Binding-site contacts:
Ligand atom C0M contacts residue LEU236 of chain 1.A at 3.7 Å (hydrophobic).
Ligand atom C00 contacts residue LYS103 of chain 1.A at 3.5 Å.
Ligand atom O15 contacts residue LYS104 of chain 1.A at 3.4 Å.
Ligand atom C0X contacts residue TYR190 of chain 1.A at 3.7 Å (hydrophobic).
Ligand atom C0F contacts residue TYR190 of chain 1.A at 3.4 Å (hydrophobic).
Ligand atom O0A contacts residue VAL108 of chain 1.A at 3.5 Å.
Ligand atom C0X contacts residue VAL110 of chain 1.A at 3.8 Å (hydrophobic).
Ligand atom C0P contacts residue LYS103 of chain 1.A at 3.7 Å.
Ligand atom C0X contacts residue TRP231 of chain 1.A at 3.7 Å (hydrophobic).
Ligand atom C0E contacts residue TYR190 of chain 1.A at 3.6 Å (hydrophobic).
Ligand atom N0S contacts residue TYR320 of chain 1.A at 3.4 Å.
Ligand atom C0V contacts residue TYR190 of chain 1.A at 3.4 Å (hydrophobic).
Ligand atom O17 contacts residue PRO238 of chain 1.A at 3.4 Å.
Ligand atom C01 contacts residue GLY192 of chain 1.A at 3.7 Å.
Ligand atom C0D contacts residue LEU102 of chain 1.A at 3.6 Å (hydrophobic).
Ligand atom C12 contacts residue PRO238 of chain 1.A at 3.7 Å (hydrophobic).
Ligand atom C0O contacts residue LEU102 of chain 1.A at 3.7 Å (hydrophobic).
Ligand atom C0C contacts residue TYR190 of chain 1.A at 3.7 Å (hydrophobic).
Ligand atom C02 contacts residue GLY192 of chain 1.A at 3.1 Å.
Ligand atom C0O contacts residue LYS103 of chain 1.A at 3.0 Å.
Ligand atom C10 contacts residue PRO238 of chain 1.A at 3.6 Å (hydrophobic).
Ligand atom C0V contacts residue VAL110 of chain 1.A at 3.5 Å (hydrophobic).
Ligand atom C13 contacts residue TYR320 of chain 1.A at 3.5 Å (hydrophobic).
Ligand atom O15 contacts residue ASN105 of chain 1.A at 2.6 Å (h-bond).
Ligand atom CL1 contacts residue PRO97 of chain 1.A at 3.6 Å.
Ligand atom C10 contacts residue ASN105 of chain 1.A at 3.8 Å.
Ligand atom C0M contacts residue TYR190 of chain 1.A at 3.5 Å (hydrophobic).
Ligand atom C01 contacts residue VAL181 of chain 1.A at 3.5 Å (hydrophobic).
Ligand atom C0M contacts residue TRP231 of chain 1.A at 3.6 Å (hydrophobic).
Ligand atom N0Z contacts residue TRP231 of chain 1.A at 3.6 Å.
Ligand atom C14 contacts residue TYR320 of chain 1.A at 3.2 Å (hydrophobic).
Ligand atom C0H contacts residue TYR190 of chain 1.A at 3.8 Å (hydrophobic).
Ligand atom C03 contacts residue TYR190 of chain 1.A at 3.3 Å (hydrophobic).
Ligand atom C0P contacts residue TYR320 of chain 1.A at 3.5 Å (hydrophobic).
Ligand atom C02 contacts residue TYR190 of chain 1.A at 3.3 Å (hydrophobic).
Ligand atom C0G contacts residue TYR190 of chain 1.A at 3.6 Å (hydrophobic).
Ligand atom C01 contacts residue LYS103 of chain 1.A at 3.5 Å.
Ligand atom C02 contacts residue VAL181 of chain 1.A at 3.4 Å (hydrophobic).
Ligand atom N11 contacts residue PRO238 of chain 1.A at 3.4 Å (h-bond).
Ligand atom N11 contacts residue VAL108 of chain 1.A at 3.6 Å.

A small-molecule ligand and the protein it binds are described below.
Small molecule (SMILES): N#C/C=C/c1cc(Cl)cc(Oc2ccccc2OCCn2ccc(=O)[nH]c2=O)c1

Sequence of chain 1.A:
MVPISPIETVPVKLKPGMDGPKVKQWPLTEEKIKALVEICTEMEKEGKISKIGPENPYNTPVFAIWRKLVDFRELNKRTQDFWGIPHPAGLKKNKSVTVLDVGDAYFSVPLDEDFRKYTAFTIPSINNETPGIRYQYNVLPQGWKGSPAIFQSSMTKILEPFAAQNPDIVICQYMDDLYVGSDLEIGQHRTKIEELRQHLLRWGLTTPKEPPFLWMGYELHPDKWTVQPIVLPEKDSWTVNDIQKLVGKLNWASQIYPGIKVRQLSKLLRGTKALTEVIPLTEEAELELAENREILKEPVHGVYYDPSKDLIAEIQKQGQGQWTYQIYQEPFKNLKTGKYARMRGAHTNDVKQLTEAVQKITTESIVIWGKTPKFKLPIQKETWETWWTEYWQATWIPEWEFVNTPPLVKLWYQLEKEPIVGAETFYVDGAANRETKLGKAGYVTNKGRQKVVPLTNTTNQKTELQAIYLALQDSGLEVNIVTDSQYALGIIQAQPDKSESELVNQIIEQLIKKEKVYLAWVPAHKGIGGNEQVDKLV